Binding-site contacts:
Ligand atom C7 contacts residue GLU69 of chain 2.B at 4.0 Å.
Ligand atom O5 contacts residue ASN79 of chain 2.B at 2.4 Å (h-bond).
Ligand atom C8 contacts residue GLU69 of chain 2.B at 3.8 Å.
Ligand atom C8 contacts residue GLU71 of chain 2.B at 4.5 Å.
Ligand atom N2 contacts residue ASN76 of chain 2.B at 4.4 Å.
Ligand atom N2 contacts residue GLY75 of chain 2.B at 4.2 Å.
Ligand atom C7 contacts residue GLY75 of chain 2.B at 4.4 Å.
Ligand atom C5 contacts residue ASN79 of chain 2.B at 3.6 Å.
Ligand atom C8 contacts residue GLY75 of chain 2.B at 3.8 Å.
Ligand atom C3 contacts residue GLU69 of chain 2.B at 4.0 Å.
Ligand atom O7 contacts residue GLU69 of chain 2.B at 4.2 Å.
Ligand atom C8 contacts residue LYS72 of chain 2.B at 3.8 Å.
Ligand atom N2 contacts residue ASN79 of chain 2.B at 2.6 Å (h-bond).
Ligand atom C3 contacts residue ASN79 of chain 2.B at 3.5 Å.
Ligand atom C7 contacts residue ASN76 of chain 2.B at 3.6 Å.
Ligand atom C1 contacts residue ASN79 of chain 2.B at 1.4 Å.
Ligand atom O7 contacts residue ASN79 of chain 2.B at 4.0 Å.
Ligand atom O3 contacts residue ASN79 of chain 2.B at 4.5 Å.
Ligand atom C7 contacts residue LYS72 of chain 2.B at 3.6 Å.
Ligand atom O7 contacts residue LYS72 of chain 2.B at 2.7 Å (salt-bridge).
Ligand atom C2 contacts residue ASN79 of chain 2.B at 2.1 Å.
Ligand atom O3 contacts residue GLU69 of chain 2.B at 3.3 Å (salt-bridge).
Ligand atom C4 contacts residue ASN79 of chain 2.B at 4.0 Å.
Ligand atom O7 contacts residue ASN76 of chain 2.B at 3.4 Å (h-bond).
Ligand atom N2 contacts residue GLU69 of chain 2.B at 4.5 Å.
Ligand atom C8 contacts residue ASN76 of chain 2.B at 3.8 Å.
Ligand atom C7 contacts residue ASN79 of chain 2.B at 3.5 Å.

Sequence of chain 2.B:
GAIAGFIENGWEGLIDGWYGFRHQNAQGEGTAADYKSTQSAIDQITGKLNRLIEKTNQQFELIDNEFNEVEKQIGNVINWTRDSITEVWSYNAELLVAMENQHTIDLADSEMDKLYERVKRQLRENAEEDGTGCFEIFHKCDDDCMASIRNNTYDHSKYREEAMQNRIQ

The small molecule below binds the protein below.
Small molecule (SMILES): CC(=O)N[C@@H]1[C@@H](O)[C@H](O)[C@@H](CO)O[C@H]1O